Sequence of chain 2.A:
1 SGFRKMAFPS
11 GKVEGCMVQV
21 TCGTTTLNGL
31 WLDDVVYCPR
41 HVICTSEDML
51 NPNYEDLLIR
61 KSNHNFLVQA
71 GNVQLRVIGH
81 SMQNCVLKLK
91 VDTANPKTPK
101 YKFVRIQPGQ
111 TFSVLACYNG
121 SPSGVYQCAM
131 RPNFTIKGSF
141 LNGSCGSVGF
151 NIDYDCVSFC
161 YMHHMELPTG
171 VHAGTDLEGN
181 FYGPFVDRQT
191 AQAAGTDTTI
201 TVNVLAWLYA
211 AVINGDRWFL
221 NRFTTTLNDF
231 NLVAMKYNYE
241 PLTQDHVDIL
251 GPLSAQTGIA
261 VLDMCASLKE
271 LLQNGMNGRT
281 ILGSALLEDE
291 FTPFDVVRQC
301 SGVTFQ

Binding-site contacts:
Ligand atom C contacts residue GLU166 of chain 2.A at 3.6 Å.
Ligand atom O contacts residue CYS145 of chain 2.A at 2.6 Å (h-bond).
Ligand atom O contacts residue GLU166 of chain 2.A at 2.8 Å (salt-bridge).
Ligand atom C contacts residue HIS41 of chain 2.A at 3.7 Å.
Ligand atom CB contacts residue MET49 of chain 2.A at 3.7 Å (hydrophobic).
Ligand atom CD1 contacts residue HIS41 of chain 2.A at 3.9 Å.
Ligand atom CD1 contacts residue GLN189 of chain 2.A at 4.1 Å.
Ligand atom CD1 contacts residue ASP187 of chain 2.A at 3.8 Å.
Ligand atom CA contacts residue HIS164 of chain 2.A at 3.8 Å.
Ligand atom CB contacts residue GLU166 of chain 2.A at 3.9 Å.
Ligand atom N contacts residue GLU166 of chain 2.A at 2.8 Å (salt-bridge).
Ligand atom CG contacts residue HIS163 of chain 2.A at 4.1 Å.
Ligand atom CA contacts residue CYS145 of chain 2.A at 2.8 Å (hydrophobic).
Ligand atom O contacts residue SER144 of chain 2.A at 3.7 Å.
Ligand atom C contacts residue GLU166 of chain 2.A at 4.0 Å.
Ligand atom CZ contacts residue ASN142 of chain 2.A at 3.5 Å.
Ligand atom O contacts residue GLY143 of chain 2.A at 3.4 Å (h-bond).
Ligand atom O contacts residue THR190 of chain 2.A at 3.8 Å.
Ligand atom CH3 contacts residue GLU166 of chain 2.A at 3.5 Å.
Ligand atom CD2 contacts residue HIS164 of chain 2.A at 4.0 Å.
Ligand atom NH2 contacts residue ASN142 of chain 2.A at 3.3 Å (h-bond).
Ligand atom O contacts residue GLN189 of chain 2.A at 3.4 Å.
Ligand atom CD2 contacts residue ASP187 of chain 2.A at 3.7 Å.
Ligand atom N contacts residue HIS164 of chain 2.A at 3.1 Å (h-bond).
Ligand atom CH3 contacts residue MET165 of chain 2.A at 4.0 Å (hydrophobic).
Ligand atom NE contacts residue ASN142 of chain 2.A at 3.5 Å (h-bond).
Ligand atom C contacts residue MET165 of chain 2.A at 4.0 Å (hydrophobic).
Ligand atom CH3 contacts residue THR190 of chain 2.A at 3.5 Å.
Ligand atom C contacts residue CYS145 of chain 2.A at 1.8 Å (hydrophobic).
Ligand atom CD2 contacts residue MET165 of chain 2.A at 3.9 Å (hydrophobic).
Ligand atom N contacts residue MET165 of chain 2.A at 4.1 Å.
Ligand atom CD2 contacts residue HIS41 of chain 2.A at 4.0 Å.
Ligand atom C contacts residue HIS164 of chain 2.A at 3.8 Å.
Ligand atom CD1 contacts residue MET49 of chain 2.A at 3.8 Å (hydrophobic).
Ligand atom CB contacts residue CYS145 of chain 2.A at 3.2 Å (hydrophobic).
Ligand atom CA contacts residue GLU166 of chain 2.A at 3.8 Å.
Ligand atom O contacts residue ARG188 of chain 2.A at 4.1 Å.
Ligand atom O contacts residue MET165 of chain 2.A at 3.1 Å.
Ligand atom N contacts residue CYS145 of chain 2.A at 3.1 Å (h-bond).
Ligand atom CD1 contacts residue TYR54 of chain 2.A at 3.9 Å (hydrophobic).

This protein binds this small molecule.
Small molecule (SMILES): CC(=O)N[C@@H](CC(C)C)C(=O)N[C@@H](CC(C)C)C(=O)N[C@H](CO)CCCN=C(N)N